A protein and the small-molecule ligand that binds it are described below.
Small molecule (SMILES): CC(=O)N[C@@H]1[C@@H](O)[C@H](O)[C@@H](CO)O[C@H]1O

Sequence of chain 1.A:
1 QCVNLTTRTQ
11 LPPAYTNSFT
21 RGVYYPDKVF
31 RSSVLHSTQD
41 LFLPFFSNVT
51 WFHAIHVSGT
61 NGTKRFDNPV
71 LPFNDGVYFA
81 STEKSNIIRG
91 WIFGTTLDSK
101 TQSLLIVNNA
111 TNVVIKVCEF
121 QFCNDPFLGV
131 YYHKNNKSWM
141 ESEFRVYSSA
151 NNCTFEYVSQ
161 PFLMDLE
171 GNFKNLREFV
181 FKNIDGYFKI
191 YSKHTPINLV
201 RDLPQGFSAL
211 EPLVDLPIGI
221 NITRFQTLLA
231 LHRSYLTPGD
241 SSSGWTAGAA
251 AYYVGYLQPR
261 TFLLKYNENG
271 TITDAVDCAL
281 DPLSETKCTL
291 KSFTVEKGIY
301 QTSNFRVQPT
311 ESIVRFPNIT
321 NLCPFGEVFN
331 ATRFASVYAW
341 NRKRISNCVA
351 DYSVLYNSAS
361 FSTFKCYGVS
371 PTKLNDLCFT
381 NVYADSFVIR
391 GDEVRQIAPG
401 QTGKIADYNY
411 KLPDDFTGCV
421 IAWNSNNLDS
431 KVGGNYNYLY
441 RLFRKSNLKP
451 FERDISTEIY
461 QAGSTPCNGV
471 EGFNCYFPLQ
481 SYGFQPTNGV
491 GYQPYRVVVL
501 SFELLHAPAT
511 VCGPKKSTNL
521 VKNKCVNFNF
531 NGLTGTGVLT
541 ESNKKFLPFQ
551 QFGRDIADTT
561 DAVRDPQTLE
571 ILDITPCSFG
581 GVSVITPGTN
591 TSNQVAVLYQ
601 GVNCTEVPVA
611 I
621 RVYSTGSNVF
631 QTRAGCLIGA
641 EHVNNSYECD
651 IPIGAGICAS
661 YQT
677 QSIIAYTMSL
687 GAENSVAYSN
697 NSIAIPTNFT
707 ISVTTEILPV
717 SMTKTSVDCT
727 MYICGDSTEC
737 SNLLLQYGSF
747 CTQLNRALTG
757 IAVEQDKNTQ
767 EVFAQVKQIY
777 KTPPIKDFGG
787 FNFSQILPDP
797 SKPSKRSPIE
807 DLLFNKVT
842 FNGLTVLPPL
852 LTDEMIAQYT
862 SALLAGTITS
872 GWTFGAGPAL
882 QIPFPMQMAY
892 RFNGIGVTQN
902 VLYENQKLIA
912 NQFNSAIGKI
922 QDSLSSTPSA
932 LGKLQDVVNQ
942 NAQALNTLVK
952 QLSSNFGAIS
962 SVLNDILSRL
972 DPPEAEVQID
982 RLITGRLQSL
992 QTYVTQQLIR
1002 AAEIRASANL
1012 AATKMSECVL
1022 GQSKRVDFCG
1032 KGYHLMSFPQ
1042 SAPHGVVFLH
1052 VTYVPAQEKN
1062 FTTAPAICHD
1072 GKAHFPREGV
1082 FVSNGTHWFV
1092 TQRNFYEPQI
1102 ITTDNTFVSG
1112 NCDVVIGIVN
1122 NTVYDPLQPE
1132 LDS

Binding-site contacts:
Ligand atom C7 contacts residue THR320 of chain 1.A at 3.7 Å.
Ligand atom O6 contacts residue GLN567 of chain 1.A at 2.7 Å (h-bond).
Ligand atom O7 contacts residue THR320 of chain 1.A at 3.5 Å (h-bond).
Ligand atom O6 contacts residue ASN318 of chain 1.A at 4.4 Å.
Ligand atom C7 contacts residue ASN318 of chain 1.A at 3.7 Å.
Ligand atom N2 contacts residue ASN318 of chain 1.A at 3.0 Å (h-bond).
Ligand atom C6 contacts residue GLN567 of chain 1.A at 3.9 Å.
Ligand atom C2 contacts residue ASN318 of chain 1.A at 2.5 Å.
Ligand atom C1 contacts residue ASN318 of chain 1.A at 1.4 Å.
Ligand atom C8 contacts residue THR320 of chain 1.A at 3.3 Å.
Ligand atom C3 contacts residue ASN318 of chain 1.A at 3.9 Å.
Ligand atom O5 contacts residue GLN567 of chain 1.A at 3.9 Å.
Ligand atom C5 contacts residue ASN318 of chain 1.A at 3.7 Å.
Ligand atom O5 contacts residue ASN318 of chain 1.A at 2.4 Å (h-bond).
Ligand atom C4 contacts residue ASN318 of chain 1.A at 4.3 Å.
Ligand atom O7 contacts residue ASN318 of chain 1.A at 3.6 Å (h-bond).
Ligand atom C8 contacts residue ASN318 of chain 1.A at 4.3 Å.